Sequence of chain 1.B:
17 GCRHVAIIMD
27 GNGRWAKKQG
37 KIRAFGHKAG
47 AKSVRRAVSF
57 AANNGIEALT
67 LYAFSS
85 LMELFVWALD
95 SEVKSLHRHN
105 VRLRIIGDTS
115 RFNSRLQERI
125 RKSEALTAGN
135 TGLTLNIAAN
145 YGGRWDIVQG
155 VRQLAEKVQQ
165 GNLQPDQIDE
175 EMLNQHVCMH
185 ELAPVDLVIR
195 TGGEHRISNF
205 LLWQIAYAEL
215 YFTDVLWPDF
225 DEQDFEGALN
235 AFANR

Binding-site contacts:
Ligand atom CAM contacts residue GLU96 of chain 1.B at 3.5 Å.
Ligand atom NAY contacts residue SER55 of chain 1.B at 3.1 Å (h-bond).
Ligand atom OAA contacts residue PHE89 of chain 1.B at 3.5 Å.
Ligand atom CAR contacts residue HIS43 of chain 1.B at 3.2 Å.
Ligand atom CAP contacts residue HIS43 of chain 1.B at 3.5 Å.
Ligand atom CAZ contacts residue LEU93 of chain 1.B at 3.6 Å (hydrophobic).
Ligand atom CAK contacts residue SER55 of chain 1.B at 3.6 Å.
Ligand atom NAX contacts residue HIS43 of chain 1.B at 3.5 Å.
Ligand atom CAQ contacts residue HIS103 of chain 1.B at 3.5 Å.
Ligand atom CAI contacts residue ALA92 of chain 1.B at 3.6 Å (hydrophobic).
Ligand atom CBD contacts residue ALA47 of chain 1.B at 3.1 Å (hydrophobic).
Ligand atom CAZ contacts residue ALA47 of chain 1.B at 3.6 Å (hydrophobic).
Ligand atom CAK contacts residue VAL54 of chain 1.B at 3.6 Å (hydrophobic).
Ligand atom CAN contacts residue ARG51 of chain 1.B at 3.4 Å.
Ligand atom NAW contacts residue GLU96 of chain 1.B at 2.4 Å (salt-bridge).
Ligand atom NAY contacts residue HIS103 of chain 1.B at 3.6 Å.
Ligand atom CAH contacts residue GLU96 of chain 1.B at 3.5 Å.
Ligand atom CBJ contacts residue LEU93 of chain 1.B at 3.6 Å (hydrophobic).
Ligand atom CBB contacts residue HIS43 of chain 1.B at 3.6 Å.
Ligand atom CAE contacts residue ALA92 of chain 1.B at 3.5 Å (hydrophobic).
Ligand atom CAN contacts residue GLU96 of chain 1.B at 3.0 Å.
Ligand atom NAT contacts residue HIS43 of chain 1.B at 3.3 Å.
Ligand atom CAF contacts residue ALA47 of chain 1.B at 3.6 Å (hydrophobic).
Ligand atom CAO contacts residue LEU93 of chain 1.B at 2.7 Å (hydrophobic).
Ligand atom CAO contacts residue VAL50 of chain 1.B at 3.5 Å (hydrophobic).
Ligand atom CBJ contacts residue VAL50 of chain 1.B at 3.5 Å (hydrophobic).
Ligand atom CAS contacts residue HIS103 of chain 1.B at 3.3 Å.
Ligand atom CBE contacts residue GLU96 of chain 1.B at 3.3 Å.
Ligand atom CBA contacts residue GLU96 of chain 1.B at 3.3 Å.
Ligand atom CBC contacts residue SER55 of chain 1.B at 3.5 Å.
Ligand atom CBI contacts residue GLU96 of chain 1.B at 3.4 Å.
Ligand atom CBH contacts residue LEU93 of chain 1.B at 3.5 Å (hydrophobic).
Ligand atom CAF contacts residue ALA92 of chain 1.B at 3.5 Å (hydrophobic).
Ligand atom NAV contacts residue ALA47 of chain 1.B at 3.3 Å.
Ligand atom OAD contacts residue LEU139 of chain 1.B at 3.6 Å.
Ligand atom CAE contacts residue ALA47 of chain 1.B at 3.2 Å (hydrophobic).
Ligand atom CBD contacts residue ALA92 of chain 1.B at 3.4 Å (hydrophobic).
Ligand atom OAD contacts residue VAL50 of chain 1.B at 3.5 Å.
Ligand atom OAD contacts residue LEU93 of chain 1.B at 3.4 Å.
Ligand atom CAJ contacts residue ALA92 of chain 1.B at 3.6 Å (hydrophobic).

A protein and the small-molecule ligand that binds it are described below.
Small molecule (SMILES): O=C(Nc1ccc(C2=NCCN2)cc1)c1ccc(C(=O)Nc2ccc(-c3ncc[nH]3)cc2)c([N+](=O)[O-])c1